Sequence of chain 1.F:
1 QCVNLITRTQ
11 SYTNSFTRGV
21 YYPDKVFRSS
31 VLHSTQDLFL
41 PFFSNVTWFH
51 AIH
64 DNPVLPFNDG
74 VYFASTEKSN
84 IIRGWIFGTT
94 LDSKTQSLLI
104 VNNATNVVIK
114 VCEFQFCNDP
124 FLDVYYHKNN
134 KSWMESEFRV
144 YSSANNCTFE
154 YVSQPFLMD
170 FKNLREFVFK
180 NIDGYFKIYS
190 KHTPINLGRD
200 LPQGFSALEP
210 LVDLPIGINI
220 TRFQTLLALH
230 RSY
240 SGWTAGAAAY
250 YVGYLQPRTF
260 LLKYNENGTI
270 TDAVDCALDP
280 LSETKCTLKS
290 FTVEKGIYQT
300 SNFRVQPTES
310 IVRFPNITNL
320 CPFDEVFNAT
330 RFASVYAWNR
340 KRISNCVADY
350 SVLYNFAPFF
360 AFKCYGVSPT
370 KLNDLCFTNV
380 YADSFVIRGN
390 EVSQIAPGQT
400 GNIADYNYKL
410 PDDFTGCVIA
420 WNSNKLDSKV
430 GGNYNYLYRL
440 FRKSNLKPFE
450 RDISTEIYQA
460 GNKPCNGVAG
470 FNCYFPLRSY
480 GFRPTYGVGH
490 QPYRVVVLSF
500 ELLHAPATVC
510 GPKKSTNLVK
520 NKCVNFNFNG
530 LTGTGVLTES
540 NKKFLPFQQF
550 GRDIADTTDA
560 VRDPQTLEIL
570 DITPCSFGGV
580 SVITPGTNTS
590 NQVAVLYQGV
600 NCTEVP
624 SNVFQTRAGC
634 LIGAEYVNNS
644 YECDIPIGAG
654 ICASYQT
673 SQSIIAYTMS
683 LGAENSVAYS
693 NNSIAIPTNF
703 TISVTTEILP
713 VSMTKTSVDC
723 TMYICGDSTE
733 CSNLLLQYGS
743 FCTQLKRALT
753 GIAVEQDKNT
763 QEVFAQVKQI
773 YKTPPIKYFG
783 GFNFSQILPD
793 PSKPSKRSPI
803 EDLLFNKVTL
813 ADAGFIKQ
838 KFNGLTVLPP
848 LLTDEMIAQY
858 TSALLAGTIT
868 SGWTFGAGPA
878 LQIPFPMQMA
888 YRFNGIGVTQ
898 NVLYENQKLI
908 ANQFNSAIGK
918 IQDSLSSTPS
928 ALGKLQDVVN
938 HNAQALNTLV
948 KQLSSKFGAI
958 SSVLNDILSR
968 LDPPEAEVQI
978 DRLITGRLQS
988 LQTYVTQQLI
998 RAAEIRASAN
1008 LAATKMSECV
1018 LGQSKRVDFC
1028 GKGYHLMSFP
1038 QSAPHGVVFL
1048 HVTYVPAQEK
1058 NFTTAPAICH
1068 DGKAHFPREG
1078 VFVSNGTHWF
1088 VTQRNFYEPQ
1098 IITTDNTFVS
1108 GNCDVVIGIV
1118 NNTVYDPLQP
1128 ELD

A protein and the small-molecule ligand that binds it are described below.
Small molecule (SMILES): CC(=O)N[C@@H]1[C@@H](O)[C@H](O)[C@@H](CO)O[C@H]1O

Binding-site contacts:
Ligand atom O6 contacts residue THR602 of chain 1.F at 4.1 Å.
Ligand atom C3 contacts residue ASN600 of chain 1.F at 3.8 Å.
Ligand atom N2 contacts residue ASN600 of chain 1.F at 3.0 Å (h-bond).
Ligand atom C5 contacts residue ASN600 of chain 1.F at 3.6 Å.
Ligand atom C8 contacts residue GLN628 of chain 1.F at 3.6 Å.
Ligand atom O5 contacts residue ASN600 of chain 1.F at 2.3 Å (h-bond).
Ligand atom O5 contacts residue THR602 of chain 1.F at 4.2 Å.
Ligand atom C7 contacts residue ASN600 of chain 1.F at 3.9 Å.
Ligand atom C1 contacts residue ASN600 of chain 1.F at 1.4 Å.
Ligand atom C4 contacts residue ASN600 of chain 1.F at 4.2 Å.
Ligand atom O7 contacts residue ASN600 of chain 1.F at 4.3 Å.
Ligand atom C1 contacts residue THR602 of chain 1.F at 4.4 Å.
Ligand atom C2 contacts residue ASN600 of chain 1.F at 2.5 Å.